Sequence of chain 1.J:
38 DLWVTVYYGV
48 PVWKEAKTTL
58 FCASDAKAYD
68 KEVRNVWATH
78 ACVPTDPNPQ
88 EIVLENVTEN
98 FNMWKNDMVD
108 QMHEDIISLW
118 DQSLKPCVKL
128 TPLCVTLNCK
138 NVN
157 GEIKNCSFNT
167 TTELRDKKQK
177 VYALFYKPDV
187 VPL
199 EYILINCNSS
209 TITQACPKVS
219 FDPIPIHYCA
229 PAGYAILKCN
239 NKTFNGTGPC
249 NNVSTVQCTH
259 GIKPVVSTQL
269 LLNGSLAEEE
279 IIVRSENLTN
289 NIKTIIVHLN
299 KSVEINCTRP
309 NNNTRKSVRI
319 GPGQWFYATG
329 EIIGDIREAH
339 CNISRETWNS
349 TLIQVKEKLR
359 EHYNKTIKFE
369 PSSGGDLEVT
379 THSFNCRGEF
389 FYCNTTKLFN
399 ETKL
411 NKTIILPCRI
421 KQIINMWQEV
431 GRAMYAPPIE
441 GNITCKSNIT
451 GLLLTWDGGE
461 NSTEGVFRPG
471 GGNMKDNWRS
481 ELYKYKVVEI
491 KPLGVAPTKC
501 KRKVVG

Binding-site contacts:
Ligand atom C8 contacts residue ASN206 of chain 1.J at 3.9 Å.
Ligand atom C3 contacts residue ASN206 of chain 1.J at 3.8 Å.
Ligand atom O5 contacts residue ASN206 of chain 1.J at 2.4 Å (h-bond).
Ligand atom C6 contacts residue ASN206 of chain 1.J at 4.5 Å.
Ligand atom C4 contacts residue ASN206 of chain 1.J at 4.2 Å.
Ligand atom N2 contacts residue ASN206 of chain 1.J at 3.0 Å (h-bond).
Ligand atom N2 contacts residue SER207 of chain 1.J at 4.3 Å.
Ligand atom C2 contacts residue ASN206 of chain 1.J at 2.5 Å.
Ligand atom C1 contacts residue ASN206 of chain 1.J at 1.4 Å.
Ligand atom C7 contacts residue ASN206 of chain 1.J at 3.5 Å.
Ligand atom O7 contacts residue ASN206 of chain 1.J at 3.5 Å (h-bond).
Ligand atom C5 contacts residue ASN206 of chain 1.J at 3.7 Å.

The protein below binds the small molecule below.
Small molecule (SMILES): CC(=O)N[C@@H]1[C@@H](O)[C@H](O)[C@@H](CO)O[C@H]1O